Sequence of chain 3.A:
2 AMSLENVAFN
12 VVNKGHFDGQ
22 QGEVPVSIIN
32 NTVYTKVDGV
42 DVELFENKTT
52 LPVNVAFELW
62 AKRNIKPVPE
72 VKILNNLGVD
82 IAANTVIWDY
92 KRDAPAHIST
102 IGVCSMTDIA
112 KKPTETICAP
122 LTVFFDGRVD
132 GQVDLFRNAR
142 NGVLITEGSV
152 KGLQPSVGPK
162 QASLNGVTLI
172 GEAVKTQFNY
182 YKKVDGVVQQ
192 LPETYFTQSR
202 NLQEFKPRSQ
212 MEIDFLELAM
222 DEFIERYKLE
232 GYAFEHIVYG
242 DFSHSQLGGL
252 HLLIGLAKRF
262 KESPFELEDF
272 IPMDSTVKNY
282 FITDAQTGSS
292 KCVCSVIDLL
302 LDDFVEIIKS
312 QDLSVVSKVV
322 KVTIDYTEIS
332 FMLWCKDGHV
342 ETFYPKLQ

Sequence of chain 1.A:
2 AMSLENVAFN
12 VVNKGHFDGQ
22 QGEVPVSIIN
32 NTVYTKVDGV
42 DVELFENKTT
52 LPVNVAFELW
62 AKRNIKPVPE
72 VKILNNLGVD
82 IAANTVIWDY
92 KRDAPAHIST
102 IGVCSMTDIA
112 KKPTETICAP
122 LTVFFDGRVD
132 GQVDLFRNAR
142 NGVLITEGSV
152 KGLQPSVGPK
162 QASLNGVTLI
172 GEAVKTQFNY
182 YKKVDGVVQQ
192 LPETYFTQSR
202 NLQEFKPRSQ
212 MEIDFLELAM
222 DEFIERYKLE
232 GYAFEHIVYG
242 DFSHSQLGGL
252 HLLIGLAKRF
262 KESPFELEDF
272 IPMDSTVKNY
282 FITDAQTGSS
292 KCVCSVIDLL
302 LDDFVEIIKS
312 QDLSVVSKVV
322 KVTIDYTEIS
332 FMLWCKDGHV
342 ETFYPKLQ

Binding-site contacts:
Ligand atom F1 contacts residue VAL80 of chain 1.A at 4.0 Å.
Ligand atom C12 contacts residue VAL80 of chain 1.A at 3.5 Å (hydrophobic).
Ligand atom C7 contacts residue ASP39 of chain 3.A at 3.7 Å.
Ligand atom C7 contacts residue VAL80 of chain 1.A at 3.6 Å (hydrophobic).
Ligand atom F1 contacts residue HIS98 of chain 1.A at 3.8 Å.
Ligand atom C4 contacts residue VAL80 of chain 1.A at 3.3 Å (hydrophobic).
Ligand atom C13 contacts residue HIS98 of chain 1.A at 3.5 Å.
Ligand atom C6 contacts residue VAL80 of chain 1.A at 3.4 Å (hydrophobic).
Ligand atom C5 contacts residue ASN76 of chain 1.A at 3.3 Å.
Ligand atom C12 contacts residue ASP81 of chain 1.A at 3.4 Å.
Ligand atom C13 contacts residue ALA97 of chain 1.A at 3.4 Å (hydrophobic).
Ligand atom C2 contacts residue ALA97 of chain 1.A at 3.7 Å (hydrophobic).
Ligand atom C5 contacts residue ALA97 of chain 1.A at 3.5 Å (hydrophobic).
Ligand atom C6 contacts residue ASP39 of chain 3.A at 3.4 Å.
Ligand atom C1 contacts residue VAL80 of chain 1.A at 3.7 Å (hydrophobic).
Ligand atom N1 contacts residue ASN76 of chain 1.A at 3.0 Å (h-bond).
Ligand atom C9 contacts residue ASP39 of chain 3.A at 3.9 Å.
Ligand atom C3 contacts residue ASN76 of chain 1.A at 3.3 Å.
Ligand atom C14 contacts residue HIS98 of chain 1.A at 3.3 Å.
Ligand atom F1 contacts residue ILE88 of chain 1.A at 3.4 Å.
Ligand atom C4 contacts residue ASN76 of chain 1.A at 3.8 Å.
Ligand atom N1 contacts residue VAL80 of chain 1.A at 2.8 Å (h-bond).
Ligand atom C11 contacts residue GLY79 of chain 1.A at 3.8 Å.
Ligand atom F1 contacts residue LEU75 of chain 1.A at 3.9 Å.
Ligand atom C14 contacts residue VAL80 of chain 1.A at 3.8 Å (hydrophobic).
Ligand atom C8 contacts residue ASN76 of chain 1.A at 3.7 Å.
Ligand atom C3 contacts residue ALA97 of chain 1.A at 3.9 Å (hydrophobic).
Ligand atom C1 contacts residue HIS98 of chain 1.A at 4.0 Å.
Ligand atom C11 contacts residue ASP81 of chain 1.A at 3.8 Å.
Ligand atom C8 contacts residue ASP39 of chain 3.A at 3.9 Å.
Ligand atom C13 contacts residue VAL80 of chain 1.A at 3.5 Å (hydrophobic).
Ligand atom C2 contacts residue LEU75 of chain 1.A at 3.7 Å (hydrophobic).
Ligand atom C10 contacts residue ASN76 of chain 1.A at 3.9 Å.
Ligand atom C5 contacts residue VAL80 of chain 1.A at 3.4 Å (hydrophobic).
Ligand atom C4 contacts residue ALA97 of chain 1.A at 3.4 Å (hydrophobic).
Ligand atom C1 contacts residue ALA97 of chain 1.A at 3.8 Å (hydrophobic).
Ligand atom C3 contacts residue VAL80 of chain 1.A at 3.9 Å (hydrophobic).
Ligand atom C13 contacts residue ASP81 of chain 1.A at 3.5 Å.
Ligand atom C10 contacts residue GLY79 of chain 1.A at 3.7 Å.
Ligand atom C9 contacts residue ASN76 of chain 1.A at 3.2 Å.

The small molecule below binds the protein below.
Small molecule (SMILES): Fc1ccc(CNCc2ccccc2)cc1